Sequence of chain 38.E:
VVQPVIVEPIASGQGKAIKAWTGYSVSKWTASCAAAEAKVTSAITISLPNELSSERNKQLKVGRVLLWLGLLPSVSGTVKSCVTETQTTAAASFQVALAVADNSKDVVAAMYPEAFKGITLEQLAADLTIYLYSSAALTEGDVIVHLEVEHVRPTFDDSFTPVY

Sequence of chain 38.D:
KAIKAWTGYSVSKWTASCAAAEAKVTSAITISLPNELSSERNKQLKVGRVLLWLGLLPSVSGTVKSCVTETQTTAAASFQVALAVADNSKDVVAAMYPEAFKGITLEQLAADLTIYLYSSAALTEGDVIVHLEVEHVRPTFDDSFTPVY

Binding-site contacts:
Ligand atom OP2 contacts residue GLY49 of chain 38.E at 4.2 Å.
Ligand atom C4 contacts residue TRP47 of chain 38.D at 3.9 Å (hydrophobic).
Ligand atom N3 contacts residue TRP47 of chain 38.D at 4.1 Å.
Ligand atom N6 contacts residue THR48 of chain 38.D at 3.3 Å (h-bond).
Ligand atom N1 contacts residue TRP47 of chain 38.D at 4.3 Å.
Ligand atom OP2 contacts residue VAL178 of chain 38.E at 4.5 Å.
Ligand atom O4' contacts residue TRP47 of chain 38.D at 4.1 Å.
Ligand atom N1 contacts residue THR48 of chain 38.D at 4.0 Å.
Ligand atom N6 contacts residue TYR50 of chain 38.D at 4.2 Å.
Ligand atom N9 contacts residue TRP47 of chain 38.D at 3.9 Å.
Ligand atom C5' contacts residue VAL178 of chain 38.E at 4.5 Å (hydrophobic).
Ligand atom C5 contacts residue TRP47 of chain 38.D at 3.8 Å (hydrophobic).
Ligand atom N6 contacts residue TRP47 of chain 38.D at 3.8 Å.
Ligand atom C2 contacts residue TRP47 of chain 38.D at 4.2 Å (hydrophobic).
Ligand atom O4' contacts residue LYS143 of chain 38.D at 4.1 Å.
Ligand atom C6 contacts residue TRP47 of chain 38.D at 3.9 Å (hydrophobic).
Ligand atom C8 contacts residue TRP47 of chain 38.D at 3.8 Å (hydrophobic).
Ligand atom N7 contacts residue TRP47 of chain 38.D at 3.7 Å.
Ligand atom C1' contacts residue TRP47 of chain 38.D at 4.3 Å (hydrophobic).
Ligand atom C6 contacts residue THR48 of chain 38.D at 4.2 Å.

A small-molecule ligand and the protein it binds are described below.
Small molecule (SMILES): Nc1ncnc2c1ncn2[C@@H]1O[C@H](COO[C@@H]2C[C@@H](CO[P](=O)(O)O[C@H]3[C@@H](O)[C@H](n4cnc5c(N)ncnc54)O[C@@H]3COP(=O)=O)O[C@H]2n2ccc(=O)[nH]c2=O)[C@@H](OOP(O)OC[C@H]2O[C@@H](n3ccc(=O)[nH]c3=O)[C@H](O)[C@@H]2O)[C@H]1O.Op1oo1